The protein below binds the small molecule below.
Small molecule (SMILES): CC(=O)N[C@@H]1[C@@H](O)[C@H](O)[C@@H](CO)O[C@H]1O

Binding-site contacts:
Ligand atom C8 contacts residue GLU87 of chain 2.F at 3.6 Å.
Ligand atom C4 contacts residue ASN175 of chain 2.F at 4.2 Å.
Ligand atom C8 contacts residue PRO86 of chain 2.F at 3.6 Å (hydrophobic).
Ligand atom N2 contacts residue PRO86 of chain 2.F at 3.9 Å.
Ligand atom C5 contacts residue THR85 of chain 2.F at 4.0 Å.
Ligand atom O6 contacts residue PHE173 of chain 2.F at 4.0 Å.
Ligand atom C3 contacts residue ASN175 of chain 2.F at 3.8 Å.
Ligand atom C1 contacts residue THR85 of chain 2.F at 3.8 Å.
Ligand atom O5 contacts residue ASN175 of chain 2.F at 2.4 Å (h-bond).
Ligand atom O3 contacts residue NAG1 of chain 2.K at 3.9 Å.
Ligand atom C2 contacts residue ASN175 of chain 2.F at 2.4 Å.
Ligand atom O6 contacts residue GLU174 of chain 2.F at 3.8 Å.
Ligand atom C2 contacts residue THR85 of chain 2.F at 4.5 Å.
Ligand atom O5 contacts residue GLU174 of chain 2.F at 3.5 Å (salt-bridge).
Ligand atom C8 contacts residue ARG88 of chain 2.F at 4.3 Å.
Ligand atom O4 contacts residue NAG1 of chain 2.K at 2.3 Å (h-bond).
Ligand atom C6 contacts residue NAG1 of chain 2.K at 4.2 Å.
Ligand atom C7 contacts residue PRO86 of chain 2.F at 4.3 Å (hydrophobic).
Ligand atom C5 contacts residue ASN175 of chain 2.F at 3.7 Å.
Ligand atom O5 contacts residue THR85 of chain 2.F at 4.3 Å.
Ligand atom C1 contacts residue ASN175 of chain 2.F at 1.4 Å.
Ligand atom O7 contacts residue ASN175 of chain 2.F at 3.5 Å (h-bond).
Ligand atom C1 contacts residue GLU174 of chain 2.F at 4.1 Å.
Ligand atom N2 contacts residue ASN175 of chain 2.F at 2.9 Å (h-bond).
Ligand atom C4 contacts residue NAG1 of chain 2.K at 3.5 Å.
Ligand atom O6 contacts residue THR85 of chain 2.F at 4.4 Å.
Ligand atom C3 contacts residue NAG1 of chain 2.K at 3.7 Å.
Ligand atom N2 contacts residue THR85 of chain 2.F at 4.5 Å.
Ligand atom C5 contacts residue NAG1 of chain 2.K at 3.8 Å.
Ligand atom C3 contacts residue THR85 of chain 2.F at 4.3 Å.
Ligand atom C8 contacts residue ASN175 of chain 2.F at 4.5 Å.
Ligand atom C7 contacts residue ASN175 of chain 2.F at 3.4 Å.

Sequence of chain 2.F:
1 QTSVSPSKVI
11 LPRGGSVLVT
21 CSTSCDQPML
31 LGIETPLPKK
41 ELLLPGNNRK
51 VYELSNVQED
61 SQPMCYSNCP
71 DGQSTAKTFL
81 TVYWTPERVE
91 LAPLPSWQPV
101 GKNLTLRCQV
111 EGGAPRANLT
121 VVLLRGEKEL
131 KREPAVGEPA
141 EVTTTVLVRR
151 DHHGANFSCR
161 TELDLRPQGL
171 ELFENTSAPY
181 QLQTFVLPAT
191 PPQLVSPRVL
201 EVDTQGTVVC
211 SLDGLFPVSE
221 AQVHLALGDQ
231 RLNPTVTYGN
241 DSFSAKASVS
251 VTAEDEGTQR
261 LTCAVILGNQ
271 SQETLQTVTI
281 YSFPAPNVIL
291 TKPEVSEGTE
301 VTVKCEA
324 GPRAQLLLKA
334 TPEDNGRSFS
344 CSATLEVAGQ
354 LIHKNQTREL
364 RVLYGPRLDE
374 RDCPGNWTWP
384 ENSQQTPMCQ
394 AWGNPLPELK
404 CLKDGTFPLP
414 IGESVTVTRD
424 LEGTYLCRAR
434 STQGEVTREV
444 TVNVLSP